Sequence of chain 1.C:
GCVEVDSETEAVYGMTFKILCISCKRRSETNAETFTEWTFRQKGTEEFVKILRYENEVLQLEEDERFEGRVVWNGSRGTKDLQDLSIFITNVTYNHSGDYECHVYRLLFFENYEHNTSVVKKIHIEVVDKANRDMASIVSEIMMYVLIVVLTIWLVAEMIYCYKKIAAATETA

The protein below binds the small molecule below.
Small molecule (SMILES): CC(=O)N[C@@H]1[C@@H](O)[C@H](O)[C@@H](CO)O[C@H]1O

Binding-site contacts:
Ligand atom C5 contacts residue ASN114 of chain 1.C at 3.5 Å.
Ligand atom O5 contacts residue ASN114 of chain 1.C at 2.2 Å (h-bond).
Ligand atom C4 contacts residue ASN114 of chain 1.C at 4.1 Å.
Ligand atom N2 contacts residue ASN114 of chain 1.C at 3.0 Å (h-bond).
Ligand atom O7 contacts residue ASN114 of chain 1.C at 4.4 Å.
Ligand atom C3 contacts residue ASN114 of chain 1.C at 3.8 Å.
Ligand atom O6 contacts residue GLN61 of chain 1.C at 3.7 Å.
Ligand atom C6 contacts residue ASN114 of chain 1.C at 3.9 Å.
Ligand atom O7 contacts residue GLU84 of chain 1.C at 4.2 Å.
Ligand atom C7 contacts residue ASN114 of chain 1.C at 4.0 Å.
Ligand atom C1 contacts residue ASN114 of chain 1.C at 1.5 Å.
Ligand atom C2 contacts residue ASN114 of chain 1.C at 2.5 Å.
Ligand atom O6 contacts residue ASN114 of chain 1.C at 3.3 Å (h-bond).